Sequence of chain 1.A:
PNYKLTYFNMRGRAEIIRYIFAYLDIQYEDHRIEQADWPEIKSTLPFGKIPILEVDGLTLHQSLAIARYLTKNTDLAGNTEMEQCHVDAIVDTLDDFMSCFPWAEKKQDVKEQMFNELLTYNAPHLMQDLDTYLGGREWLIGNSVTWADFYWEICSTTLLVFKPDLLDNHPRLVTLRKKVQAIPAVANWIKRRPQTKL

The small molecule below binds the protein below.
Small molecule (SMILES): O=C(Nc1ccc(N2CCCC2=O)cc1)c1cnc(-c2ccccn2)nc1

Binding-site contacts:
Ligand atom C9 contacts residue TRP103 of chain 1.A at 3.6 Å (hydrophobic).
Ligand atom C23 contacts residue GLN35 of chain 1.A at 3.6 Å.
Ligand atom C18 contacts residue GSH1 of chain 1.E at 3.6 Å.
Ligand atom O14 contacts residue MET10 of chain 1.A at 3.7 Å.
Ligand atom C1 contacts residue GLY12 of chain 1.A at 3.7 Å.
Ligand atom C25 contacts residue GSH1 of chain 1.E at 3.6 Å.
Ligand atom C24 contacts residue GLN35 of chain 1.A at 3.3 Å.
Ligand atom C4 contacts residue MET98 of chain 1.A at 4.0 Å (hydrophobic).
Ligand atom C5 contacts residue MET98 of chain 1.A at 3.5 Å (hydrophobic).
Ligand atom C6 contacts residue CYS155 of chain 1.A at 3.9 Å (hydrophobic).
Ligand atom O14 contacts residue TRP103 of chain 1.A at 3.8 Å.
Ligand atom N15 contacts residue TRP103 of chain 1.A at 3.8 Å.
Ligand atom N15 contacts residue GSH1 of chain 1.E at 3.8 Å.
Ligand atom C18 contacts residue PHE8 of chain 1.A at 3.7 Å (hydrophobic).
Ligand atom C5 contacts residue ARG13 of chain 1.A at 3.6 Å.
Ligand atom O14 contacts residue LEU198 of chain 1.A at 3.6 Å.
Ligand atom C4 contacts residue ARG13 of chain 1.A at 3.5 Å.
Ligand atom C10 contacts residue TRP103 of chain 1.A at 3.5 Å (hydrophobic).
Ligand atom N2 contacts residue MET98 of chain 1.A at 3.9 Å.
Ligand atom C26 contacts residue GSH1 of chain 1.E at 3.3 Å.
Ligand atom N12 contacts residue TRP103 of chain 1.A at 3.6 Å (h-bond).
Ligand atom C13 contacts residue MET10 of chain 1.A at 3.9 Å (hydrophobic).
Ligand atom N2 contacts residue GLY12 of chain 1.A at 3.7 Å.
Ligand atom C6 contacts residue TYR151 of chain 1.A at 3.6 Å (hydrophobic).
Ligand atom N8 contacts residue TRP103 of chain 1.A at 4.0 Å.
Ligand atom C17 contacts residue GSH1 of chain 1.E at 3.9 Å.
Ligand atom N8 contacts residue GLY12 of chain 1.A at 3.6 Å.
Ligand atom O27 contacts residue ALA104 of chain 1.A at 3.7 Å.
Ligand atom C5 contacts residue TYR151 of chain 1.A at 3.5 Å (hydrophobic).
Ligand atom N12 contacts residue ARG13 of chain 1.A at 4.0 Å.
Ligand atom C1 contacts residue MET98 of chain 1.A at 3.6 Å (hydrophobic).
Ligand atom C7 contacts residue TRP103 of chain 1.A at 3.8 Å (hydrophobic).
Ligand atom C17 contacts residue PHE8 of chain 1.A at 4.0 Å (hydrophobic).
Ligand atom C11 contacts residue TRP103 of chain 1.A at 3.4 Å (hydrophobic).
Ligand atom C25 contacts residue GLN35 of chain 1.A at 3.6 Å.
Ligand atom C11 contacts residue GSH1 of chain 1.E at 3.8 Å.
Ligand atom N22 contacts residue GLN35 of chain 1.A at 3.8 Å.
Ligand atom C7 contacts residue GLY12 of chain 1.A at 4.0 Å.
Ligand atom C6 contacts residue MET98 of chain 1.A at 3.8 Å (hydrophobic).
Ligand atom C13 contacts residue TRP103 of chain 1.A at 3.6 Å (hydrophobic).